Sequence of chain 1.A:
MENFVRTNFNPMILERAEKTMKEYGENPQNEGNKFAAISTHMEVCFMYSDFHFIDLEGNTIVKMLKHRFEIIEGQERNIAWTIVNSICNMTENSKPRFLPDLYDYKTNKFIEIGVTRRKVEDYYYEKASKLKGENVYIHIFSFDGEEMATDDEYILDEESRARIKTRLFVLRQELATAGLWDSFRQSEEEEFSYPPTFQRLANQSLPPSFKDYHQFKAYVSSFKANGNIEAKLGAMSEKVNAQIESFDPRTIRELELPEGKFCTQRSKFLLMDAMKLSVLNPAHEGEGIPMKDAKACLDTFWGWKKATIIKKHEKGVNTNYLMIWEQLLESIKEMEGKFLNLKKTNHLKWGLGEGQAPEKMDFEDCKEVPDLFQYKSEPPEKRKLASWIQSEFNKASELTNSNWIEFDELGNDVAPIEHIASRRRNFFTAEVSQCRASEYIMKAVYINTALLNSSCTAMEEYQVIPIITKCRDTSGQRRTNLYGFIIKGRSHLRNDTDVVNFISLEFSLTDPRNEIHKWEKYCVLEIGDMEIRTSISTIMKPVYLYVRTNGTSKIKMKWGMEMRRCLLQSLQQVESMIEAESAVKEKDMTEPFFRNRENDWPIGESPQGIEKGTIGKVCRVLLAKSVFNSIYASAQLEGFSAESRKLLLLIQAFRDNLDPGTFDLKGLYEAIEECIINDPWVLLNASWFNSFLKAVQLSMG

This protein binds this small molecule.
Small molecule (SMILES): O=C(O)c1cn(CC2(n3ccc4cccnc43)CCCC2)cc(O)c1=O

Binding-site contacts:
Ligand atom C23 contacts residue ILE52 of chain 1.A at 3.7 Å (hydrophobic).
Ligand atom O8 contacts residue MG1 of chain 1.H at 1.8 Å.
Ligand atom C1 contacts residue ASP122 of chain 1.A at 3.9 Å.
Ligand atom O11 contacts residue ILE134 of chain 1.A at 2.7 Å (h-bond).
Ligand atom C1 contacts residue HIS55 of chain 1.A at 3.7 Å.
Ligand atom O11 contacts residue GLU133 of chain 1.A at 3.1 Å (salt-bridge).
Ligand atom O9 contacts residue MG1 of chain 1.H at 3.5 Å.
Ligand atom C1 contacts residue MG1 of chain 1.I at 2.9 Å.
Ligand atom O10 contacts residue GLU94 of chain 1.A at 3.6 Å (salt-bridge).
Ligand atom C1 contacts residue GLU133 of chain 1.A at 3.9 Å.
Ligand atom C23 contacts residue THR34 of chain 1.A at 3.1 Å.
Ligand atom O8 contacts residue GLU94 of chain 1.A at 3.2 Å (salt-bridge).
Ligand atom C2 contacts residue GLU133 of chain 1.A at 3.8 Å.
Ligand atom O11 contacts residue HIS55 of chain 1.A at 2.9 Å (h-bond).
Ligand atom C7 contacts residue GLU94 of chain 1.A at 3.4 Å.
Ligand atom O10 contacts residue GLU133 of chain 1.A at 3.2 Å (salt-bridge).
Ligand atom C24 contacts residue TYR38 of chain 1.A at 3.2 Å (hydrophobic).
Ligand atom C22 contacts residue ILE52 of chain 1.A at 3.2 Å (hydrophobic).
Ligand atom O10 contacts residue MG1 of chain 1.H at 2.1 Å.
Ligand atom C15 contacts residue ILE52 of chain 1.A at 3.9 Å (hydrophobic).
Ligand atom C21 contacts residue ILE52 of chain 1.A at 3.2 Å (hydrophobic).
Ligand atom C2 contacts residue HIS55 of chain 1.A at 3.5 Å.
Ligand atom O9 contacts residue GLU94 of chain 1.A at 3.8 Å.
Ligand atom C19 contacts residue ILE52 of chain 1.A at 3.8 Å (hydrophobic).
Ligand atom O10 contacts residue MG1 of chain 1.I at 2.3 Å.
Ligand atom O10 contacts residue ASP122 of chain 1.A at 2.7 Å (salt-bridge).
Ligand atom O11 contacts residue MG1 of chain 1.I at 2.0 Å.
Ligand atom O11 contacts residue LYS148 of chain 1.A at 2.9 Å (salt-bridge).
Ligand atom N18 contacts residue ILE52 of chain 1.A at 3.5 Å.
Ligand atom C2 contacts residue LYS148 of chain 1.A at 3.9 Å.
Ligand atom C2 contacts residue MG1 of chain 1.I at 2.8 Å.
Ligand atom C6 contacts residue MG1 of chain 1.H at 3.1 Å.
Ligand atom C16 contacts residue ALA51 of chain 1.A at 3.7 Å (hydrophobic).
Ligand atom C1 contacts residue MG1 of chain 1.H at 2.9 Å.
Ligand atom C23 contacts residue TYR38 of chain 1.A at 3.7 Å (hydrophobic).
Ligand atom C16 contacts residue ILE52 of chain 1.A at 3.9 Å (hydrophobic).
Ligand atom C15 contacts residue ALA51 of chain 1.A at 3.4 Å (hydrophobic).
Ligand atom C7 contacts residue MG1 of chain 1.H at 2.6 Å.
Ligand atom C20 contacts residue ILE52 of chain 1.A at 3.4 Å (hydrophobic).
Ligand atom O10 contacts residue HIS55 of chain 1.A at 3.4 Å (h-bond).